Sequence of chain 1.A:
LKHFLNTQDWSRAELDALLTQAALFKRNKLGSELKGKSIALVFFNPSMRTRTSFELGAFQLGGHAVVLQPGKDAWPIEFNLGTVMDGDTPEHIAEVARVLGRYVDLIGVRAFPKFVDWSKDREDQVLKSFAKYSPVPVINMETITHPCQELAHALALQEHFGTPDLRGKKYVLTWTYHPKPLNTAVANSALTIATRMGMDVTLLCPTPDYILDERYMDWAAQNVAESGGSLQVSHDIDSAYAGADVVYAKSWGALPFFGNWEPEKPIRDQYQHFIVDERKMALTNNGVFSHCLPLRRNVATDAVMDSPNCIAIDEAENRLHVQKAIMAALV

Sequence of chain 2.A:
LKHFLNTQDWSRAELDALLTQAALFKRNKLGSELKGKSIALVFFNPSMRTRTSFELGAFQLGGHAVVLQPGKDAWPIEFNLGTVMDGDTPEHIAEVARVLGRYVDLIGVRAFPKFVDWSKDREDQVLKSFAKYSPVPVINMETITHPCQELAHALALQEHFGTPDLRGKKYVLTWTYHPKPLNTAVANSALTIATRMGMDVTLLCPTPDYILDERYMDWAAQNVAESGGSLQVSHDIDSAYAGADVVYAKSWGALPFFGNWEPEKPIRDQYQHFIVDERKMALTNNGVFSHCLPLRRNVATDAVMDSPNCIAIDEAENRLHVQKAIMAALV

This protein binds this small molecule.
Small molecule (SMILES): CCC[C@H](NC(=O)CCC(=O)O)C(=O)O

Binding-site contacts:
Ligand atom CG contacts residue LEU315 of chain 1.A at 3.8 Å (hydrophobic).
Ligand atom C3 contacts residue PRO112 of chain 2.A at 4.2 Å (hydrophobic).
Ligand atom C contacts residue LYS272 of chain 1.A at 3.4 Å.
Ligand atom C4 contacts residue ARG318 of chain 1.A at 3.6 Å.
Ligand atom O contacts residue GLU164 of chain 1.A at 2.5 Å (salt-bridge).
Ligand atom C contacts residue ASN205 of chain 1.A at 4.0 Å.
Ligand atom OD1 contacts residue PRO112 of chain 2.A at 3.7 Å.
Ligand atom CD contacts residue PRO316 of chain 1.A at 4.2 Å (hydrophobic).
Ligand atom O contacts residue ASN205 of chain 1.A at 3.7 Å.
Ligand atom CG contacts residue GLU164 of chain 1.A at 3.8 Å.
Ligand atom O1 contacts residue PHE134 of chain 1.A at 3.8 Å.
Ligand atom OXT contacts residue LEU204 of chain 1.A at 3.8 Å.
Ligand atom C4 contacts residue PRO112 of chain 2.A at 3.6 Å (hydrophobic).
Ligand atom CD contacts residue CP1 of chain 1.C at 3.3 Å.
Ligand atom CD contacts residue VAL208 of chain 1.A at 4.2 Å (hydrophobic).
Ligand atom CD contacts residue GLU164 of chain 1.A at 3.7 Å.
Ligand atom CD contacts residue CYS314 of chain 1.A at 3.6 Å (hydrophobic).
Ligand atom OD2 contacts residue HIS200 of chain 1.A at 3.9 Å.
Ligand atom CB contacts residue PHE134 of chain 1.A at 3.8 Å (hydrophobic).
Ligand atom O1 contacts residue TRP97 of chain 2.A at 3.5 Å.
Ligand atom OD1 contacts residue ARG318 of chain 1.A at 2.8 Å (salt-bridge).
Ligand atom CG contacts residue VAL208 of chain 1.A at 4.2 Å (hydrophobic).
Ligand atom C3 contacts residue TRP97 of chain 2.A at 3.8 Å (hydrophobic).
Ligand atom OXT contacts residue ASN205 of chain 1.A at 3.8 Å.
Ligand atom OD1 contacts residue HIS200 of chain 1.A at 2.7 Å (h-bond).
Ligand atom C1 contacts residue TRP97 of chain 2.A at 3.8 Å (hydrophobic).
Ligand atom CB contacts residue GLU164 of chain 1.A at 3.5 Å.
Ligand atom CG contacts residue CYS314 of chain 1.A at 3.7 Å (hydrophobic).
Ligand atom C4 contacts residue HIS200 of chain 1.A at 3.5 Å.
Ligand atom C2 contacts residue LEU204 of chain 1.A at 4.0 Å (hydrophobic).
Ligand atom O contacts residue LYS272 of chain 1.A at 3.8 Å.
Ligand atom C contacts residue GLU164 of chain 1.A at 3.6 Å.
Ligand atom CA contacts residue GLU164 of chain 1.A at 4.1 Å.
Ligand atom OXT contacts residue LYS272 of chain 1.A at 2.6 Å (salt-bridge).
Ligand atom CA contacts residue PHE134 of chain 1.A at 3.8 Å (hydrophobic).
Ligand atom OD2 contacts residue PRO112 of chain 2.A at 3.6 Å.
Ligand atom CD contacts residue LEU315 of chain 1.A at 3.1 Å (hydrophobic).
Ligand atom CD contacts residue HIS168 of chain 1.A at 4.2 Å.
Ligand atom OD2 contacts residue ARG318 of chain 1.A at 2.8 Å (salt-bridge).
Ligand atom CB contacts residue CP1 of chain 1.C at 4.1 Å.